Sequence of chain 1.O:
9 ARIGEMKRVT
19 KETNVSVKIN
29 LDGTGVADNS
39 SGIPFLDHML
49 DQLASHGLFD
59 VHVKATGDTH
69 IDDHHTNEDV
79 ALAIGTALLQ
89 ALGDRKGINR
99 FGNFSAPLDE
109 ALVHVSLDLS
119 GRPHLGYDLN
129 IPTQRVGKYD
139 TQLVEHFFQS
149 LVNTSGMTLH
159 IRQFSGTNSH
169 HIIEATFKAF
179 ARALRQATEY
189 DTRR

The protein below binds the small molecule below.
Small molecule (SMILES): O=P(O)(O)OC[C@H](O)[C@@H](O)c1cnc[nH]1

Binding-site contacts:
Ligand atom N1 contacts residue HIS168 of chain 1.O at 3.6 Å.
Ligand atom N1 contacts residue MN1 of chain 1.XB at 2.4 Å.
Ligand atom C5 contacts residue GLU76 of chain 1.S at 3.8 Å.
Ligand atom C4 contacts residue HIS73 of chain 1.S at 3.5 Å.
Ligand atom O4 contacts residue ARG120 of chain 1.A at 3.4 Å (salt-bridge).
Ligand atom C6 contacts residue HIS73 of chain 1.S at 4.2 Å.
Ligand atom C3 contacts residue GLU20 of chain 1.S at 3.6 Å.
Ligand atom C4 contacts residue MN1 of chain 1.XB at 3.2 Å.
Ligand atom O1 contacts residue MN1 of chain 1.XB at 3.1 Å.
Ligand atom O1 contacts residue HIS46 of chain 1.O at 4.0 Å.
Ligand atom C6 contacts residue MN1 of chain 1.GC at 3.4 Å.
Ligand atom O5 contacts residue HIS54 of chain 1.O at 4.2 Å.
Ligand atom P6 contacts residue ARG98 of chain 1.A at 4.0 Å.
Ligand atom O1 contacts residue GLU172 of chain 1.O at 3.0 Å (salt-bridge).
Ligand atom C5 contacts residue HIS73 of chain 1.S at 4.2 Å.
Ligand atom C6 contacts residue HIS169 of chain 1.O at 3.7 Å.
Ligand atom C6 contacts residue HIS168 of chain 1.O at 3.7 Å.
Ligand atom C4 contacts residue GLU172 of chain 1.O at 3.9 Å.
Ligand atom P6 contacts residue LYS176 of chain 1.O at 4.3 Å.
Ligand atom O1 contacts residue GLU20 of chain 1.S at 3.9 Å.
Ligand atom N3 contacts residue MN1 of chain 1.GC at 2.6 Å.
Ligand atom O4 contacts residue ARG98 of chain 1.A at 3.4 Å (salt-bridge).
Ligand atom N3 contacts residue HIS72 of chain 1.S at 3.6 Å (h-bond).
Ligand atom N1 contacts residue GLU172 of chain 1.O at 3.1 Å (salt-bridge).
Ligand atom O5 contacts residue ARG98 of chain 1.A at 3.7 Å.
Ligand atom C6 contacts residue GLU172 of chain 1.O at 3.8 Å.
Ligand atom C6 contacts residue MN1 of chain 1.XB at 3.4 Å.
Ligand atom C5 contacts residue MN1 of chain 1.GC at 3.5 Å.
Ligand atom C3 contacts residue MN1 of chain 1.XB at 3.5 Å.
Ligand atom O2 contacts residue GLU20 of chain 1.S at 3.9 Å.
Ligand atom C3 contacts residue HIS73 of chain 1.S at 3.5 Å.
Ligand atom O1 contacts residue HIS73 of chain 1.S at 3.9 Å.
Ligand atom N1 contacts residue HIS73 of chain 1.S at 3.4 Å (h-bond).
Ligand atom C3 contacts residue GLU172 of chain 1.O at 4.0 Å.
Ligand atom C2 contacts residue GLU20 of chain 1.S at 3.7 Å.
Ligand atom N3 contacts residue HIS169 of chain 1.O at 3.6 Å.
Ligand atom N3 contacts residue GLU76 of chain 1.S at 3.6 Å.
Ligand atom O5 contacts residue LYS176 of chain 1.O at 3.5 Å (salt-bridge).
Ligand atom C1 contacts residue ARG120 of chain 1.A at 4.2 Å.
Ligand atom C6 contacts residue HIS72 of chain 1.S at 3.7 Å.

Sequence of chain 1.S:
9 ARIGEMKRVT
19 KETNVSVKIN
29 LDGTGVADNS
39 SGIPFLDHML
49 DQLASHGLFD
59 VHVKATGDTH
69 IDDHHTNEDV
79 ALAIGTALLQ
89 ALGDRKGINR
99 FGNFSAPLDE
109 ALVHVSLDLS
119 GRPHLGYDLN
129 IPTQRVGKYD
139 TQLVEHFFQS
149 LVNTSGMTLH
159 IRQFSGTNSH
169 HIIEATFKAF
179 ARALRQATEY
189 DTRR

Sequence of chain 1.A:
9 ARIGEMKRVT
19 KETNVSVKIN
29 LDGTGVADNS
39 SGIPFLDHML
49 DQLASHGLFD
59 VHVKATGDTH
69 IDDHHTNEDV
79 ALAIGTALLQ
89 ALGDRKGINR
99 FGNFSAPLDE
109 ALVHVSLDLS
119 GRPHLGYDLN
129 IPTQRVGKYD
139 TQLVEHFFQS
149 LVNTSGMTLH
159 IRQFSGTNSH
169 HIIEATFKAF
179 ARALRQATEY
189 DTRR